Sequence of chain 1.A:
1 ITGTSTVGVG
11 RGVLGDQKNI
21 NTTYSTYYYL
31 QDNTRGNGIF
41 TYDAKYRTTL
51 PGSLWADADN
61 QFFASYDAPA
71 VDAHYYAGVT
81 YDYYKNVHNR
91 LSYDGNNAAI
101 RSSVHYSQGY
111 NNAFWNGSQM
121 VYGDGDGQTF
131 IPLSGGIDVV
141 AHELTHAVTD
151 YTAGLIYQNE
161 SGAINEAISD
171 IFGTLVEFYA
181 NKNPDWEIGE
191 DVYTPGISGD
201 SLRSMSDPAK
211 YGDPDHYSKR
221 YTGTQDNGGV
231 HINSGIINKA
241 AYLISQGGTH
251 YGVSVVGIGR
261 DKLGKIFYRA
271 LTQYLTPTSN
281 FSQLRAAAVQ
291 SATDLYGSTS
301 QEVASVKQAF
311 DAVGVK

Binding-site contacts:
Ligand atom CG2 contacts residue LYS1 of chain 1.H at 4.4 Å.
Ligand atom CA contacts residue ALA113 of chain 1.A at 4.2 Å (hydrophobic).
Ligand atom CG1 contacts residue ASN112 of chain 1.A at 3.7 Å.
Ligand atom CA contacts residue HIS142 of chain 1.A at 4.1 Å.
Ligand atom N contacts residue LYS1 of chain 1.H at 2.8 Å (salt-bridge).
Ligand atom O contacts residue HIS142 of chain 1.A at 4.4 Å.
Ligand atom C contacts residue LYS1 of chain 1.H at 1.3 Å.
Ligand atom CG1 contacts residue LEU202 of chain 1.A at 3.7 Å (hydrophobic).
Ligand atom CG2 contacts residue VAL139 of chain 1.A at 4.3 Å (hydrophobic).
Ligand atom CG2 contacts residue GLU143 of chain 1.A at 4.2 Å.
Ligand atom CG2 contacts residue ARG203 of chain 1.A at 3.8 Å.
Ligand atom C contacts residue HIS231 of chain 1.A at 4.0 Å.
Ligand atom CG2 contacts residue ILE188 of chain 1.A at 4.3 Å (hydrophobic).
Ligand atom N contacts residue ASN112 of chain 1.A at 2.9 Å (h-bond).
Ligand atom N contacts residue ALA113 of chain 1.A at 2.8 Å (h-bond).
Ligand atom C contacts residue ASN112 of chain 1.A at 4.0 Å.
Ligand atom CG2 contacts residue HIS142 of chain 1.A at 4.2 Å.
Ligand atom O contacts residue HIS231 of chain 1.A at 3.5 Å.
Ligand atom CG1 contacts residue LYS1 of chain 1.H at 3.4 Å.
Ligand atom CA contacts residue LYS1 of chain 1.H at 2.5 Å.
Ligand atom O contacts residue GLU166 of chain 1.A at 4.0 Å.
Ligand atom CA contacts residue GLU143 of chain 1.A at 3.2 Å.
Ligand atom CG2 contacts residue LEU202 of chain 1.A at 4.3 Å (hydrophobic).
Ligand atom C contacts residue ARG203 of chain 1.A at 3.9 Å.
Ligand atom CB contacts residue LYS1 of chain 1.H at 3.5 Å.
Ligand atom CA contacts residue ASN112 of chain 1.A at 3.8 Å.
Ligand atom CB contacts residue VAL139 of chain 1.A at 4.5 Å (hydrophobic).
Ligand atom O contacts residue LYS1 of chain 1.H at 2.3 Å (salt-bridge).
Ligand atom CG1 contacts residue LEU133 of chain 1.A at 4.2 Å (hydrophobic).
Ligand atom CB contacts residue GLU143 of chain 1.A at 3.4 Å.
Ligand atom CB contacts residue ASN112 of chain 1.A at 4.2 Å.
Ligand atom O contacts residue ARG203 of chain 1.A at 2.8 Å (salt-bridge).
Ligand atom N contacts residue GLU143 of chain 1.A at 2.7 Å (salt-bridge).
Ligand atom O contacts residue LEU202 of chain 1.A at 4.2 Å.

A small-molecule ligand and the protein it binds are described below.
Small molecule (SMILES): CC(C)[C@H](N)C(=O)O